Sequence of chain 1.A:
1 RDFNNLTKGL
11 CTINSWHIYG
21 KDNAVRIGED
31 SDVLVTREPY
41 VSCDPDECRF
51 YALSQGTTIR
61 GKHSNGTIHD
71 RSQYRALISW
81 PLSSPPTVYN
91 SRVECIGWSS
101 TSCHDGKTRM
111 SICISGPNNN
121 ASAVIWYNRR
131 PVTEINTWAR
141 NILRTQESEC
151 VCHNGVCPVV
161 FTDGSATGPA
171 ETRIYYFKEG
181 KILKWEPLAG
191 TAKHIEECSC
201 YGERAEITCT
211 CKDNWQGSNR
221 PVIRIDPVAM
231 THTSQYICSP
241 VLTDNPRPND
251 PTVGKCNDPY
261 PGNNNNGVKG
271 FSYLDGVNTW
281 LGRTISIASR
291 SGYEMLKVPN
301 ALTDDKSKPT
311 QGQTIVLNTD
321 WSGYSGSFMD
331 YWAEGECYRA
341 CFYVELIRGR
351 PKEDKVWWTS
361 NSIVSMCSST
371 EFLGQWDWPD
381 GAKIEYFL

A protein and the small-molecule ligand that binds it are described below.
Small molecule (SMILES): CCN(CC)C(=O)[C@@H]1OC(C(=O)O)=C[C@H](N)[C@H]1NC(C)=O

Binding-site contacts:
Ligand atom C4 contacts residue TYR324 of chain 1.A at 4.0 Å (hydrophobic).
Ligand atom O6 contacts residue TYR324 of chain 1.A at 3.5 Å (h-bond).
Ligand atom O1A contacts residue ARG290 of chain 1.A at 2.8 Å (salt-bridge).
Ligand atom C4 contacts residue ASP70 of chain 1.A at 3.3 Å.
Ligand atom C11 contacts residue ARG71 of chain 1.A at 4.2 Å.
Ligand atom C11 contacts residue ARG144 of chain 1.A at 4.2 Å.
Ligand atom O1B contacts residue TYR324 of chain 1.A at 3.3 Å (h-bond).
Ligand atom O1A contacts residue TYR324 of chain 1.A at 3.3 Å (h-bond).
Ligand atom C3 contacts residue ARG37 of chain 1.A at 3.7 Å.
Ligand atom O1B contacts residue ARG290 of chain 1.A at 2.9 Å (salt-bridge).
Ligand atom C91 contacts residue GLU196 of chain 1.A at 3.4 Å.
Ligand atom C4 contacts residue GLU38 of chain 1.A at 3.4 Å.
Ligand atom C3 contacts residue GLU38 of chain 1.A at 3.2 Å.
Ligand atom N4 contacts residue ASP70 of chain 1.A at 2.6 Å (salt-bridge).
Ligand atom C5 contacts residue ASP70 of chain 1.A at 3.5 Å.
Ligand atom C6 contacts residue GLU197 of chain 1.A at 3.7 Å.
Ligand atom C3 contacts residue ASP70 of chain 1.A at 3.3 Å.
Ligand atom O10 contacts residue ASP70 of chain 1.A at 3.3 Å.
Ligand atom O10 contacts residue ARG71 of chain 1.A at 2.7 Å (salt-bridge).
Ligand atom N4 contacts residue GLU38 of chain 1.A at 2.8 Å (salt-bridge).
Ligand atom C9 contacts residue GLU196 of chain 1.A at 3.7 Å.
Ligand atom C3 contacts residue TYR324 of chain 1.A at 3.3 Å (hydrophobic).
Ligand atom C1 contacts residue ARG37 of chain 1.A at 3.7 Å.
Ligand atom C82 contacts residue ARG144 of chain 1.A at 3.9 Å.
Ligand atom C91 contacts residue LYS212 of chain 1.A at 3.5 Å.
Ligand atom C2 contacts residue ARG37 of chain 1.A at 4.1 Å.
Ligand atom C11 contacts residue ILE142 of chain 1.A at 3.8 Å (hydrophobic).
Ligand atom C2 contacts residue TYR324 of chain 1.A at 2.9 Å (hydrophobic).
Ligand atom C1 contacts residue ARG290 of chain 1.A at 3.6 Å.
Ligand atom C2 contacts residue ASP70 of chain 1.A at 3.9 Å.
Ligand atom C1 contacts residue TYR324 of chain 1.A at 3.0 Å (hydrophobic).
Ligand atom C91 contacts residue GLU197 of chain 1.A at 3.6 Å.
Ligand atom C10 contacts residue ARG71 of chain 1.A at 3.7 Å.
Ligand atom C6 contacts residue TYR324 of chain 1.A at 3.8 Å (hydrophobic).
Ligand atom C9 contacts residue ARG144 of chain 1.A at 4.0 Å.
Ligand atom C82 contacts residue ILE142 of chain 1.A at 4.0 Å (hydrophobic).
Ligand atom C81 contacts residue ALA166 of chain 1.A at 4.0 Å (hydrophobic).
Ligand atom C9 contacts residue GLU197 of chain 1.A at 3.6 Å.
Ligand atom C11 contacts residue TRP98 of chain 1.A at 3.8 Å (hydrophobic).
Ligand atom O1A contacts residue ARG37 of chain 1.A at 2.7 Å (salt-bridge).